Sequence of chain 42.C:
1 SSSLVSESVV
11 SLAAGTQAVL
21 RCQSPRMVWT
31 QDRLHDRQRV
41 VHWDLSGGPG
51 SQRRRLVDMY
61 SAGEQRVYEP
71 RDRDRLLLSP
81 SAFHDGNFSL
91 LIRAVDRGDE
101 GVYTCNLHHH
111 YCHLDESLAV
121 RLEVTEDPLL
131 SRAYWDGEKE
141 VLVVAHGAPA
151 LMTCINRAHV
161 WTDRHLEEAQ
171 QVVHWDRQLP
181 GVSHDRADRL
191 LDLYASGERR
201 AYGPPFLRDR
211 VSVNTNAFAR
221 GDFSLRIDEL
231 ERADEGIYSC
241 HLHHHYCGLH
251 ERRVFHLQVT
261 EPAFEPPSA

This small molecule binds to this protein.
Small molecule (SMILES): CC(=O)N[C@@H]1[C@@H](O)[C@H](O)[C@@H](CO)O[C@H]1O

Binding-site contacts:
Ligand atom C2 contacts residue ASN87 of chain 42.C at 2.5 Å.
Ligand atom C5 contacts residue ASN87 of chain 42.C at 3.7 Å.
Ligand atom O5 contacts residue ASN87 of chain 42.C at 2.4 Å (h-bond).
Ligand atom O5 contacts residue SER79 of chain 42.C at 3.8 Å.
Ligand atom C1 contacts residue ASN87 of chain 42.C at 1.4 Å.
Ligand atom C3 contacts residue ASN87 of chain 42.C at 3.8 Å.
Ligand atom O6 contacts residue LEU91 of chain 42.C at 3.9 Å.
Ligand atom C5 contacts residue SER79 of chain 42.C at 4.3 Å.
Ligand atom C7 contacts residue ASN87 of chain 42.C at 3.9 Å.
Ligand atom C4 contacts residue ASN87 of chain 42.C at 4.2 Å.
Ligand atom O6 contacts residue SER79 of chain 42.C at 2.5 Å (h-bond).
Ligand atom N2 contacts residue ASN87 of chain 42.C at 2.9 Å (h-bond).
Ligand atom C6 contacts residue SER79 of chain 42.C at 3.6 Å.
Ligand atom C8 contacts residue ILE155 of chain 42.C at 3.7 Å (hydrophobic).
Ligand atom O7 contacts residue ASN87 of chain 42.C at 4.4 Å.